Sequence of chain 1.C:
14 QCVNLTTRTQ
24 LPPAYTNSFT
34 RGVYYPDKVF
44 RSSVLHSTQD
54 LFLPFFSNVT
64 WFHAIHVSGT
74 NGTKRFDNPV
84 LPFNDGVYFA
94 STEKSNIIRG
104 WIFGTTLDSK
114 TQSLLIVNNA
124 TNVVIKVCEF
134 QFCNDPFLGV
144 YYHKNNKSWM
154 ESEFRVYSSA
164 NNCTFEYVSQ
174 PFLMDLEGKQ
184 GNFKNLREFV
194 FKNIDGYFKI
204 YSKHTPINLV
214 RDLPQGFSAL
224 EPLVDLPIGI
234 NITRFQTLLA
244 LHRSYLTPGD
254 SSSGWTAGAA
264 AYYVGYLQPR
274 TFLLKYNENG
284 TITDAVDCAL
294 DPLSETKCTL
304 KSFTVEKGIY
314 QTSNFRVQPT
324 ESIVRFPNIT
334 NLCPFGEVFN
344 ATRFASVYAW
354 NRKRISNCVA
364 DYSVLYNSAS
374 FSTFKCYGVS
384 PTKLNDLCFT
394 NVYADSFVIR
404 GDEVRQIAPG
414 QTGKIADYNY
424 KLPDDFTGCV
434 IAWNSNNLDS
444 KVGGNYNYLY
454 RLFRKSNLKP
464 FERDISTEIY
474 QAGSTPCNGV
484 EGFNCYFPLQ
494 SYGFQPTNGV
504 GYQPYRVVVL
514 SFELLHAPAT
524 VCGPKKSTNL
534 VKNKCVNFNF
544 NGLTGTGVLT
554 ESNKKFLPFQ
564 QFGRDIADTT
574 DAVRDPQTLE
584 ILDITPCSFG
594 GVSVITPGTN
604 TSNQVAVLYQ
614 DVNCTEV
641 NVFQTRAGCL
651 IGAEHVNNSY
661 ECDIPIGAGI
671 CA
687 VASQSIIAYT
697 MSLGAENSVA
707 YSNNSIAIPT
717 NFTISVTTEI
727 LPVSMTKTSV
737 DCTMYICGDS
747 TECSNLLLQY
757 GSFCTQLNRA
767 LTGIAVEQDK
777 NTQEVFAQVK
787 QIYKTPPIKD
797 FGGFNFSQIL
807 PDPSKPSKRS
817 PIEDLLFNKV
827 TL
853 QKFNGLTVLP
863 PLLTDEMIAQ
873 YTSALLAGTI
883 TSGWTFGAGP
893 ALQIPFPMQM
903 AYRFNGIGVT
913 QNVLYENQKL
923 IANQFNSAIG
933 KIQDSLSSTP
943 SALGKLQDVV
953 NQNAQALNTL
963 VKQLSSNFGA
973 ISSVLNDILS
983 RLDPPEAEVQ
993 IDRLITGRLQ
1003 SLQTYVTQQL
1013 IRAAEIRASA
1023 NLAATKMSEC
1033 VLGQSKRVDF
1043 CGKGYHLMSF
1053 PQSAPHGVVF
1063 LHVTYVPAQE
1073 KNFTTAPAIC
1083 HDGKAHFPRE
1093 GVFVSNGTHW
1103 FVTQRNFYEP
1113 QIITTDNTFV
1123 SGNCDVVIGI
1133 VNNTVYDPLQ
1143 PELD

Binding-site contacts:
Ligand atom C7 contacts residue ASN616 of chain 1.C at 3.5 Å.
Ligand atom O7 contacts residue ASN616 of chain 1.C at 3.7 Å.
Ligand atom C1 contacts residue ASN616 of chain 1.C at 1.4 Å.
Ligand atom C5 contacts residue ASN616 of chain 1.C at 3.7 Å.
Ligand atom C3 contacts residue ASN616 of chain 1.C at 3.8 Å.
Ligand atom C4 contacts residue ASN616 of chain 1.C at 4.2 Å.
Ligand atom C2 contacts residue ASN616 of chain 1.C at 2.4 Å.
Ligand atom N2 contacts residue ASN616 of chain 1.C at 2.9 Å (h-bond).
Ligand atom O5 contacts residue ASN616 of chain 1.C at 2.4 Å (h-bond).

A protein and the small-molecule ligand that binds it are described below.
Small molecule (SMILES): CC(=O)N[C@@H]1[C@@H](O)[C@H](O)[C@@H](CO)O[C@H]1O